Sequence of chain 1.B:
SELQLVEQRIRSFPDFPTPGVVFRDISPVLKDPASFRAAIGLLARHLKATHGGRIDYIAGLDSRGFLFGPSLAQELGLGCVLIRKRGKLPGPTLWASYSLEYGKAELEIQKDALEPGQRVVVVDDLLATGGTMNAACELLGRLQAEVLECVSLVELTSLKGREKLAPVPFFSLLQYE

Binding-site contacts:
Ligand atom C3 contacts residue MG1 of chain 1.H at 3.0 Å.
Ligand atom O1P contacts residue LEU102 of chain 1.B at 3.2 Å.
Ligand atom O5 contacts residue ADE1 of chain 1.J at 3.2 Å.
Ligand atom C4 contacts residue THR134 of chain 1.B at 3.4 Å.
Ligand atom C2 contacts residue ADE1 of chain 1.J at 3.4 Å.
Ligand atom C2 contacts residue ASP127 of chain 1.B at 3.4 Å.
Ligand atom O2 contacts residue MG1 of chain 1.H at 2.1 Å.
Ligand atom C1 contacts residue ADE1 of chain 1.J at 3.2 Å.
Ligand atom O2B contacts residue ARG86 of chain 1.C at 3.1 Å (salt-bridge).
Ligand atom O1B contacts residue SER65 of chain 1.B at 3.1 Å.
Ligand atom O2 contacts residue ASP127 of chain 1.B at 2.7 Å (salt-bridge).
Ligand atom O3B contacts residue ARG66 of chain 1.B at 3.1 Å (salt-bridge).
Ligand atom O3B contacts residue SER65 of chain 1.B at 2.9 Å (h-bond).
Ligand atom O1 contacts residue MG1 of chain 1.H at 2.3 Å.
Ligand atom O1P contacts residue THR131 of chain 1.B at 2.6 Å (h-bond).
Ligand atom C1 contacts residue ARG66 of chain 1.B at 3.3 Å.
Ligand atom O3P contacts residue THR131 of chain 1.B at 3.1 Å (h-bond).
Ligand atom O3 contacts residue MG1 of chain 1.H at 2.2 Å.
Ligand atom O1A contacts residue LYS90 of chain 1.C at 2.7 Å (salt-bridge).
Ligand atom O3A contacts residue LYS87 of chain 1.B at 3.4 Å (salt-bridge).
Ligand atom O1A contacts residue TYR104 of chain 1.B at 2.5 Å (h-bond).
Ligand atom O3A contacts residue MG1 of chain 1.H at 3.4 Å.
Ligand atom O1B contacts residue ARG86 of chain 1.C at 2.6 Å (salt-bridge).
Ligand atom O3B contacts residue MG1 of chain 1.H at 2.0 Å.
Ligand atom O2 contacts residue ARG66 of chain 1.B at 3.2 Å.
Ligand atom O2B contacts residue ARG66 of chain 1.B at 2.8 Å (salt-bridge).
Ligand atom O1P contacts residue GLU103 of chain 1.B at 2.9 Å (salt-bridge).
Ligand atom O2P contacts residue THR134 of chain 1.B at 2.5 Å (h-bond).
Ligand atom C2 contacts residue MG1 of chain 1.H at 2.8 Å.
Ligand atom O3P contacts residue ALA130 of chain 1.B at 2.8 Å (h-bond).
Ligand atom C1 contacts residue MG1 of chain 1.H at 3.1 Å.
Ligand atom O3 contacts residue ASP126 of chain 1.B at 2.4 Å (salt-bridge).
Ligand atom C3 contacts residue ASP126 of chain 1.B at 3.1 Å.
Ligand atom O2P contacts residue LEU102 of chain 1.B at 3.2 Å.
Ligand atom PB contacts residue MG1 of chain 1.H at 3.2 Å.
Ligand atom O1P contacts residue ALA130 of chain 1.B at 3.4 Å.
Ligand atom C5 contacts residue LEU128 of chain 1.B at 3.4 Å (hydrophobic).
Ligand atom O3P contacts residue GLY132 of chain 1.B at 2.9 Å (h-bond).
Ligand atom O1A contacts residue ARG66 of chain 1.B at 3.3 Å (salt-bridge).
Ligand atom O4 contacts residue ADE1 of chain 1.J at 3.2 Å (h-bond).

Sequence of chain 1.C:
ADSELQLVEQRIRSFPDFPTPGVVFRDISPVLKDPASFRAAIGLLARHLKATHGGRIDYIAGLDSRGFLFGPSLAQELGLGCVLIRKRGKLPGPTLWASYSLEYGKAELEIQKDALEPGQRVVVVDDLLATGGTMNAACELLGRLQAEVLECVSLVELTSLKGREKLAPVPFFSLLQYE

This protein binds this small molecule.
Small molecule (SMILES): O=P(O)(O)OC[C@H]1O[C@H](O[P](=O)(O)OP(=O)(O)O)[C@H](O)[C@@H]1O